Sequence of chain 3.D:
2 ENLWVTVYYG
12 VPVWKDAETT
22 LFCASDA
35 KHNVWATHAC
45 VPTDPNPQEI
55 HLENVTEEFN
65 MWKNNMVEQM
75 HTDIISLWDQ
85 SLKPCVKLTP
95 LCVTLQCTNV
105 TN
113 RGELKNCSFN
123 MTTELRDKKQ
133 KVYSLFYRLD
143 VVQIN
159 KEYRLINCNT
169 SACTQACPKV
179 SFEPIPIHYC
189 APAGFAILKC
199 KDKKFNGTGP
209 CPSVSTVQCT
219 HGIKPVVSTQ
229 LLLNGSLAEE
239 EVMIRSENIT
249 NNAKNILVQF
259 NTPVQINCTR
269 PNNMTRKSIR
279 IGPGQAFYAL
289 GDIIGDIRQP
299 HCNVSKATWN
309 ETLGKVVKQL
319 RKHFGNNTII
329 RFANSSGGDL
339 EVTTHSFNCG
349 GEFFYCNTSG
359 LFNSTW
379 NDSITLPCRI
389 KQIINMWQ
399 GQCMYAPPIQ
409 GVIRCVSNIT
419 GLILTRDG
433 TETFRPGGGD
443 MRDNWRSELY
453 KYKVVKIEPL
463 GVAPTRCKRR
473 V

A protein and the small-molecule ligand that binds it are described below.
Small molecule (SMILES): CC(=O)N[C@H]1[C@H](O[C@H]2[C@H](O)[C@@H](NC(C)=O)CO[C@@H]2CO)O[C@H](CO)[C@@H](O[C@@H]2O[C@H](CO)[C@@H](O)[C@H](O[C@H]3O[C@H](CO)[C@@H](O)[C@H](O)[C@@H]3O)[C@@H]2O)[C@@H]1O

Binding-site contacts:
Ligand atom C6 contacts residue ILE292 of chain 3.D at 4.3 Å (hydrophobic).
Ligand atom C8 contacts residue ASN271 of chain 3.D at 4.4 Å.
Ligand atom O7 contacts residue ASN271 of chain 3.D at 3.2 Å (h-bond).
Ligand atom O5 contacts residue ILE292 of chain 3.D at 3.3 Å.
Ligand atom C8 contacts residue VAL410 of chain 3.D at 3.7 Å (hydrophobic).
Ligand atom C1 contacts residue ASN271 of chain 3.D at 1.4 Å.
Ligand atom C3 contacts residue ASN271 of chain 3.D at 3.8 Å.
Ligand atom C5 contacts residue ASN271 of chain 3.D at 3.6 Å.
Ligand atom O6 contacts residue ILE292 of chain 3.D at 3.3 Å.
Ligand atom C5 contacts residue ILE292 of chain 3.D at 4.5 Å (hydrophobic).
Ligand atom C7 contacts residue VAL410 of chain 3.D at 4.3 Å (hydrophobic).
Ligand atom N2 contacts residue ASN271 of chain 3.D at 2.9 Å (h-bond).
Ligand atom O5 contacts residue ASN271 of chain 3.D at 2.3 Å (h-bond).
Ligand atom C7 contacts residue ASN271 of chain 3.D at 3.2 Å.
Ligand atom O6 contacts residue THR273 of chain 3.D at 4.2 Å.
Ligand atom C1 contacts residue ILE292 of chain 3.D at 3.9 Å (hydrophobic).
Ligand atom C4 contacts residue ASN271 of chain 3.D at 4.2 Å.
Ligand atom C2 contacts residue ASN271 of chain 3.D at 2.5 Å.